The small molecule below binds the protein below.
Small molecule (SMILES): NS(=O)(=O)c1ccc(C(=O)NCc2c(F)c(F)c(F)c(F)c2F)cc1

Sequence of chain 1.A:
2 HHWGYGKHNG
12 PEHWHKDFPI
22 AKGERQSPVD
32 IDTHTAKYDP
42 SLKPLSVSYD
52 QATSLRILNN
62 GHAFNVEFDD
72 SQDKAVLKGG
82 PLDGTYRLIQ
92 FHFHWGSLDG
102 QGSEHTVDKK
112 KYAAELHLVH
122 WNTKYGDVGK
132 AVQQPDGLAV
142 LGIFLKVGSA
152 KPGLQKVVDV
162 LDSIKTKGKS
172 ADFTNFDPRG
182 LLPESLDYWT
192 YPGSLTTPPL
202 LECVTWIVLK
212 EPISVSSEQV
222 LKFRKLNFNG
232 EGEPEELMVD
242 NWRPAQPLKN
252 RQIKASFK

Binding-site contacts:
Ligand atom NP2 contacts residue HIS93 of chain 1.A at 2.9 Å (h-bond).
Ligand atom O14 contacts residue TRP207 of chain 1.A at 3.6 Å.
Ligand atom C10 contacts residue FFB1 of chain 1.E at 3.8 Å.
Ligand atom NP2 contacts residue THR197 of chain 1.A at 3.1 Å (h-bond).
Ligand atom F22 contacts residue PRO200 of chain 1.A at 3.9 Å.
Ligand atom S11 contacts residue HIS93 of chain 1.A at 3.6 Å.
Ligand atom C07 contacts residue FFB1 of chain 1.E at 4.1 Å.
Ligand atom O13 contacts residue VAL141 of chain 1.A at 3.7 Å.
Ligand atom O08 contacts residue FFB1 of chain 1.E at 2.9 Å.
Ligand atom O13 contacts residue HIS118 of chain 1.A at 3.4 Å (h-bond).
Ligand atom C17 contacts residue FFB1 of chain 1.E at 3.5 Å.
Ligand atom F22 contacts residue LEU202 of chain 1.A at 3.7 Å.
Ligand atom S11 contacts residue ZN1 of chain 1.B at 3.0 Å.
Ligand atom F21 contacts residue LEU196 of chain 1.A at 4.1 Å.
Ligand atom C04 contacts residue VAL120 of chain 1.A at 3.6 Å (hydrophobic).
Ligand atom C05 contacts residue GLN91 of chain 1.A at 3.6 Å.
Ligand atom O14 contacts residue LEU196 of chain 1.A at 3.4 Å.
Ligand atom C02 contacts residue THR198 of chain 1.A at 3.3 Å.
Ligand atom NP2 contacts residue HIS118 of chain 1.A at 3.0 Å (h-bond).
Ligand atom O13 contacts residue VAL120 of chain 1.A at 3.9 Å.
Ligand atom O13 contacts residue HIS93 of chain 1.A at 3.4 Å.
Ligand atom NP2 contacts residue ZN1 of chain 1.B at 1.8 Å.
Ligand atom C17 contacts residue PRO200 of chain 1.A at 3.9 Å (hydrophobic).
Ligand atom F21 contacts residue FFB1 of chain 1.E at 2.8 Å.
Ligand atom C15 contacts residue FFB1 of chain 1.E at 3.6 Å.
Ligand atom F22 contacts residue FFB1 of chain 1.E at 3.4 Å.
Ligand atom S11 contacts residue HIS118 of chain 1.A at 3.7 Å.
Ligand atom S11 contacts residue THR197 of chain 1.A at 3.9 Å.
Ligand atom O14 contacts residue THR197 of chain 1.A at 3.0 Å (h-bond).
Ligand atom NP2 contacts residue HIS95 of chain 1.A at 3.0 Å (h-bond).
Ligand atom C16 contacts residue FFB1 of chain 1.E at 3.2 Å.
Ligand atom NP2 contacts residue GLU105 of chain 1.A at 4.0 Å.
Ligand atom O13 contacts residue ZN1 of chain 1.B at 3.3 Å.
Ligand atom O08 contacts residue GLN91 of chain 1.A at 4.1 Å.
Ligand atom F22 contacts residue VAL133 of chain 1.A at 4.0 Å.
Ligand atom O13 contacts residue TRP207 of chain 1.A at 3.9 Å.
Ligand atom C01 contacts residue THR198 of chain 1.A at 3.3 Å.
Ligand atom C03 contacts residue HIS93 of chain 1.A at 3.8 Å.
Ligand atom C04 contacts residue HIS93 of chain 1.A at 3.7 Å.
Ligand atom C02 contacts residue LEU196 of chain 1.A at 4.0 Å (hydrophobic).